Sequence of chain 1.G:
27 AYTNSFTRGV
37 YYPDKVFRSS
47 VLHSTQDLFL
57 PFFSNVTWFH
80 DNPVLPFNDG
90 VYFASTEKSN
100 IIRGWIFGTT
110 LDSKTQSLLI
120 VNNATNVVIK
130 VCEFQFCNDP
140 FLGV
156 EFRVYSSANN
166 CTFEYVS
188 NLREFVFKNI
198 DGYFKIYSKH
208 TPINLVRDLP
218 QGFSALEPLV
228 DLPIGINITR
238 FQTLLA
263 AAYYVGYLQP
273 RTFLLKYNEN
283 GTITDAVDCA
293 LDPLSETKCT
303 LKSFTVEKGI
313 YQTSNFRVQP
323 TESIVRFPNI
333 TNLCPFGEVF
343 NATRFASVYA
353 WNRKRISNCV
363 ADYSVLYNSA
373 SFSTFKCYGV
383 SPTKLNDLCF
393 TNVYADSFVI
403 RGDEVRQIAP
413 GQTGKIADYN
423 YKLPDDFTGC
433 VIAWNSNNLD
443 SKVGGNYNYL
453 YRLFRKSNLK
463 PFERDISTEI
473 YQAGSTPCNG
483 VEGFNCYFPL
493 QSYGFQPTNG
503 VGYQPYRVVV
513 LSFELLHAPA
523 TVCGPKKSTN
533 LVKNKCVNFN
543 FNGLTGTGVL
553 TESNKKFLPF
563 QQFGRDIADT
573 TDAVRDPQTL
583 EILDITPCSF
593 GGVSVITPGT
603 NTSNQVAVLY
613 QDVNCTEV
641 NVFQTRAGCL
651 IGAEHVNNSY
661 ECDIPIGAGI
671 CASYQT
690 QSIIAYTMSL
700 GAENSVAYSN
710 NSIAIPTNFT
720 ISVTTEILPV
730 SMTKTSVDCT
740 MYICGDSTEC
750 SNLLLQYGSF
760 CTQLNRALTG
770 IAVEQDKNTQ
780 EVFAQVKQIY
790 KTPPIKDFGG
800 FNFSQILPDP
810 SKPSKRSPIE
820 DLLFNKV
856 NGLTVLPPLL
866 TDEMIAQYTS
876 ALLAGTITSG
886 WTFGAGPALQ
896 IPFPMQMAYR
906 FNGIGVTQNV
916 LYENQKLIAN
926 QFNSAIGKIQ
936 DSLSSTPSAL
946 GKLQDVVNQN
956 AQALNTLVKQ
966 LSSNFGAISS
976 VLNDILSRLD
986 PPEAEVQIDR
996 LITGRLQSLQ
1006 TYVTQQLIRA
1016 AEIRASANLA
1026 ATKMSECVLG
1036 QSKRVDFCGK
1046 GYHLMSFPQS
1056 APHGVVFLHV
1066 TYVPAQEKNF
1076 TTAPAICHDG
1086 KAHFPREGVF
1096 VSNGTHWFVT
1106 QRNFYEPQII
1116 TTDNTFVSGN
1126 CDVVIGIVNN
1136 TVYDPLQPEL

The protein below binds the small molecule below.
Small molecule (SMILES): CC(=O)N[C@@H]1[C@@H](O)[C@H](O)[C@@H](CO)O[C@H]1O

Binding-site contacts:
Ligand atom O7 contacts residue ASN616 of chain 1.G at 3.0 Å (h-bond).
Ligand atom C7 contacts residue ASN616 of chain 1.G at 3.2 Å.
Ligand atom C7 contacts residue GLN644 of chain 1.G at 4.5 Å.
Ligand atom C5 contacts residue ASN616 of chain 1.G at 3.8 Å.
Ligand atom C8 contacts residue ASN616 of chain 1.G at 4.4 Å.
Ligand atom C2 contacts residue ASN616 of chain 1.G at 2.5 Å.
Ligand atom C3 contacts residue ASN616 of chain 1.G at 3.9 Å.
Ligand atom N2 contacts residue ASN616 of chain 1.G at 3.0 Å (h-bond).
Ligand atom C4 contacts residue ASN616 of chain 1.G at 4.3 Å.
Ligand atom C1 contacts residue ASN616 of chain 1.G at 1.5 Å.
Ligand atom O5 contacts residue ASN616 of chain 1.G at 2.4 Å (h-bond).
Ligand atom C8 contacts residue GLN644 of chain 1.G at 3.9 Å.